Binding-site contacts:
Ligand atom C26 contacts residue V2A1 of chain 1.V at 3.7 Å.
Ligand atom N01 contacts residue SER429 of chain 1.A at 3.0 Å (h-bond).
Ligand atom C15 contacts residue ILE75 of chain 1.D at 3.8 Å (hydrophobic).
Ligand atom C10 contacts residue PHE144 of chain 1.D at 3.7 Å (hydrophobic).
Ligand atom C03 contacts residue V2A1 of chain 1.V at 3.3 Å.
Ligand atom O33 contacts residue SER455 of chain 1.A at 3.2 Å (h-bond).
Ligand atom C31 contacts residue PRO150 of chain 1.D at 3.5 Å (hydrophobic).
Ligand atom C34 contacts residue LEU110 of chain 1.D at 3.7 Å (hydrophobic).
Ligand atom C08 contacts residue PHE144 of chain 1.D at 3.7 Å (hydrophobic).
Ligand atom N01 contacts residue PHE454 of chain 1.A at 3.2 Å.
Ligand atom C34 contacts residue PHE454 of chain 1.A at 3.6 Å (hydrophobic).
Ligand atom O23 contacts residue V2A1 of chain 1.V at 3.3 Å (h-bond).
Ligand atom C05 contacts residue V2A1 of chain 1.V at 3.5 Å.
Ligand atom N07 contacts residue V2A1 of chain 1.V at 3.3 Å (h-bond).
Ligand atom C14 contacts residue ILE176 of chain 1.D at 3.8 Å (hydrophobic).
Ligand atom C02 contacts residue V2A1 of chain 1.V at 3.5 Å.
Ligand atom C35 contacts residue PHE454 of chain 1.A at 3.5 Å (hydrophobic).
Ligand atom C16 contacts residue ILE75 of chain 1.D at 3.5 Å (hydrophobic).
Ligand atom C32 contacts residue SER455 of chain 1.A at 3.7 Å.
Ligand atom C02 contacts residue SER429 of chain 1.A at 3.5 Å.
Ligand atom C12 contacts residue V2A1 of chain 1.V at 3.5 Å.
Ligand atom C13 contacts residue ILE75 of chain 1.D at 3.8 Å (hydrophobic).
Ligand atom C09 contacts residue V2A1 of chain 1.V at 3.8 Å.
Ligand atom C11 contacts residue ILE75 of chain 1.D at 3.7 Å (hydrophobic).
Ligand atom C20 contacts residue PHE142 of chain 1.D at 3.8 Å (hydrophobic).
Ligand atom C28 contacts residue PHE149 of chain 1.D at 3.8 Å (hydrophobic).
Ligand atom O33 contacts residue PHE477 of chain 1.A at 3.7 Å.
Ligand atom C03 contacts residue ILE147 of chain 1.D at 3.5 Å (hydrophobic).
Ligand atom C04 contacts residue V2A1 of chain 1.V at 3.5 Å.
Ligand atom C12 contacts residue ILE75 of chain 1.D at 3.7 Å (hydrophobic).
Ligand atom C06 contacts residue V2A1 of chain 1.V at 3.6 Å.
Ligand atom N01 contacts residue V2A1 of chain 1.V at 3.6 Å.
Ligand atom C16 contacts residue LEU77 of chain 1.D at 3.7 Å (hydrophobic).
Ligand atom O24 contacts residue PHE144 of chain 1.D at 3.6 Å.
Ligand atom C13 contacts residue V2A1 of chain 1.V at 3.5 Å.
Ligand atom N07 contacts residue PHE149 of chain 1.D at 3.6 Å.
Ligand atom C03 contacts residue SER429 of chain 1.A at 3.1 Å.
Ligand atom C02 contacts residue ILE147 of chain 1.D at 3.7 Å (hydrophobic).
Ligand atom C25 contacts residue V2A1 of chain 1.V at 3.6 Å.
Ligand atom C04 contacts residue ILE147 of chain 1.D at 3.7 Å (hydrophobic).

Sequence of chain 1.D:
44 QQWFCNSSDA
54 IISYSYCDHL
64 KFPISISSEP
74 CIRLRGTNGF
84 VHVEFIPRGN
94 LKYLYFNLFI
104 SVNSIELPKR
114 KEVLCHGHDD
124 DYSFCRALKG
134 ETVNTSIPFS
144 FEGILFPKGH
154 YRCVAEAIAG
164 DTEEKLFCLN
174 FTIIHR

This protein binds this small molecule.
Small molecule (SMILES): CC(C)(C)OC(=O)[C@H](CCc1ccccc1)NC(=O)c1ccc(N)c(CCc2ccc(O)cc2)c1

Sequence of chain 1.A:
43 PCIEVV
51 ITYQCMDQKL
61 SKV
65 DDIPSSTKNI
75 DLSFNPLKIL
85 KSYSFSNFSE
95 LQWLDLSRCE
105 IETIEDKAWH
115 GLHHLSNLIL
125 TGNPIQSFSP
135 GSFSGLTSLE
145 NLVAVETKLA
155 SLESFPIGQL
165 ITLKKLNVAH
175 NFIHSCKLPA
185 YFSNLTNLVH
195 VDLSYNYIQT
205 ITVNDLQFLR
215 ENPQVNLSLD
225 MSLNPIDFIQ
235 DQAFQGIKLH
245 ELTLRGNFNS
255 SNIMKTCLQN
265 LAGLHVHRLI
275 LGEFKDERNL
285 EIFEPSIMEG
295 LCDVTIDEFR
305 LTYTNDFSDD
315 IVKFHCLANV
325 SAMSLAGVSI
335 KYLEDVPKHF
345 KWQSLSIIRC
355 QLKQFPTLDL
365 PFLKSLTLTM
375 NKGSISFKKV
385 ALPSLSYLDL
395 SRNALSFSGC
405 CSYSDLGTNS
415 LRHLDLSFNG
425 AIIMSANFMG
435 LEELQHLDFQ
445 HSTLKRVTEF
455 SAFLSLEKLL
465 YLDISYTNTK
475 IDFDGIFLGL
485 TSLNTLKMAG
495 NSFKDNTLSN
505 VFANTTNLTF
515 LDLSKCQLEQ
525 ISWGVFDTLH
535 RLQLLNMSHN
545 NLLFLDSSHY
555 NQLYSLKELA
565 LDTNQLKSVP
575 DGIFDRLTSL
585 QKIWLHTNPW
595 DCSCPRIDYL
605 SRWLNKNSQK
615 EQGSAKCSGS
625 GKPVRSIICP